Binding-site contacts:
Ligand atom O2A contacts residue SER164 of chain 2.A at 2.7 Å (h-bond).
Ligand atom O1 contacts residue CO1 of chain 2.F at 2.1 Å.
Ligand atom O2A contacts residue TYR41 of chain 2.A at 3.5 Å.
Ligand atom C2 contacts residue CO1 of chain 2.F at 3.4 Å.
Ligand atom O1A contacts residue ADP1 of chain 2.C at 2.6 Å (h-bond).
Ligand atom O1 contacts residue ARG167 of chain 2.A at 2.9 Å (salt-bridge).
Ligand atom O1B contacts residue SER162 of chain 2.A at 2.7 Å (h-bond).
Ligand atom C5 contacts residue SO41 of chain 2.B at 3.6 Å.
Ligand atom O1A contacts residue SO41 of chain 2.B at 3.3 Å (h-bond).
Ligand atom C4 contacts residue TYR41 of chain 2.A at 3.6 Å (hydrophobic).
Ligand atom O2B contacts residue ARG216 of chain 2.A at 2.8 Å (salt-bridge).
Ligand atom O1B contacts residue ARG216 of chain 2.A at 2.8 Å (salt-bridge).
Ligand atom O2 contacts residue ALA37 of chain 2.A at 3.2 Å.
Ligand atom C4 contacts residue SO41 of chain 2.B at 3.6 Å.
Ligand atom O3B contacts residue TYR41 of chain 2.A at 2.6 Å (h-bond).
Ligand atom O1A contacts residue CO1 of chain 2.E at 2.2 Å.
Ligand atom C3 contacts residue CO1 of chain 2.F at 3.3 Å.
Ligand atom O1A contacts residue SER162 of chain 2.A at 3.6 Å.
Ligand atom O5 contacts residue SER215 of chain 2.A at 3.6 Å.
Ligand atom O2 contacts residue TYR41 of chain 2.A at 3.1 Å (h-bond).
Ligand atom O3B contacts residue LYS44 of chain 2.A at 3.4 Å (salt-bridge).
Ligand atom O2B contacts residue LYS44 of chain 2.A at 2.8 Å (salt-bridge).
Ligand atom C3 contacts residue SO41 of chain 2.B at 3.5 Å.
Ligand atom C3A contacts residue MET266 of chain 2.A at 3.4 Å (hydrophobic).
Ligand atom O1A contacts residue SER215 of chain 2.A at 3.5 Å.
Ligand atom O6 contacts residue MET219 of chain 2.A at 3.7 Å.
Ligand atom C1 contacts residue ARG167 of chain 2.A at 3.3 Å.
Ligand atom C1 contacts residue CO1 of chain 2.F at 3.0 Å.
Ligand atom O3B contacts residue GLY163 of chain 2.A at 2.9 Å (h-bond).
Ligand atom O1A contacts residue SER130 of chain 2.A at 3.1 Å (h-bond).
Ligand atom PB contacts residue LYS44 of chain 2.A at 3.6 Å.
Ligand atom O2A contacts residue SER162 of chain 2.A at 3.4 Å (h-bond).
Ligand atom C2 contacts residue TYR41 of chain 2.A at 3.2 Å (hydrophobic).
Ligand atom O3A contacts residue CO1 of chain 2.F at 2.4 Å.
Ligand atom PA contacts residue CO1 of chain 2.E at 3.5 Å.
Ligand atom C1 contacts residue ALA37 of chain 2.A at 3.4 Å (hydrophobic).
Ligand atom O2 contacts residue ARG167 of chain 2.A at 2.8 Å (salt-bridge).
Ligand atom O3A contacts residue SO41 of chain 2.B at 2.3 Å (h-bond).
Ligand atom O5 contacts residue MET219 of chain 2.A at 3.5 Å.
Ligand atom O3A contacts residue ASP306 of chain 2.A at 3.0 Å.

The small molecule below binds the protein below.
Small molecule (SMILES): C[C@@](O)(CCO[P](=O)(O)OP(=O)(O)O)CC(=O)O

Sequence of chain 2.A:
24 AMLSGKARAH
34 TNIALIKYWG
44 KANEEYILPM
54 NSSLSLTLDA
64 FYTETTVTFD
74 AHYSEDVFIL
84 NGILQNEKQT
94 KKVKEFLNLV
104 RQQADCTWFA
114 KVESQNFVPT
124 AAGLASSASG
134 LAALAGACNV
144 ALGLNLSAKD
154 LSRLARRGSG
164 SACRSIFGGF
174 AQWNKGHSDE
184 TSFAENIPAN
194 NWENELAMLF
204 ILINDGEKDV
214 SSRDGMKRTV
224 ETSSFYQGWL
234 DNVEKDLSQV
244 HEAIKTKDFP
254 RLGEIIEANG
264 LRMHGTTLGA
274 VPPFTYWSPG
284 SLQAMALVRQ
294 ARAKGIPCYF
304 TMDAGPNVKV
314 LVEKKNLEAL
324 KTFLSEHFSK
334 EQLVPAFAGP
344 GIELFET